Sequence of chain 2.A:
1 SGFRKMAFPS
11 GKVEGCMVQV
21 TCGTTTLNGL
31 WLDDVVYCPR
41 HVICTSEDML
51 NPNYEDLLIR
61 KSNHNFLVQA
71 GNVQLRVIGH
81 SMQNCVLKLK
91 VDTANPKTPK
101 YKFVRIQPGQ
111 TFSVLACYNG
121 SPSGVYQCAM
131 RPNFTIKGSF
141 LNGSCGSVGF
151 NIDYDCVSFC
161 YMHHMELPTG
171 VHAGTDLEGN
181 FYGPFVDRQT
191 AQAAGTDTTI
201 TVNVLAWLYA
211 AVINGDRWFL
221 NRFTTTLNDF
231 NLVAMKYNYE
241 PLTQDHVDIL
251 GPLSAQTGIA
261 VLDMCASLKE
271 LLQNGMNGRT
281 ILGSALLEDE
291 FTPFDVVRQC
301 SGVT

A small-molecule ligand and the protein it binds are described below.
Small molecule (SMILES): Cc1ccncc1NC(=O)C1(c2cccc(Cl)c2)CC(=O)C1

Binding-site contacts:
Ligand atom C14 contacts residue ARG188 of chain 2.A at 3.6 Å.
Ligand atom CL contacts residue MET165 of chain 2.A at 3.8 Å.
Ligand atom N contacts residue PHE140 of chain 2.A at 3.8 Å.
Ligand atom C9 contacts residue ASN142 of chain 2.A at 3.6 Å.
Ligand atom C3 contacts residue PHE140 of chain 2.A at 3.3 Å (hydrophobic).
Ligand atom C16 contacts residue MET165 of chain 2.A at 3.7 Å (hydrophobic).
Ligand atom C2 contacts residue ASN142 of chain 2.A at 3.7 Å.
Ligand atom C14 contacts residue MET165 of chain 2.A at 3.8 Å (hydrophobic).
Ligand atom C4 contacts residue MET165 of chain 2.A at 3.9 Å (hydrophobic).
Ligand atom CL contacts residue HIS164 of chain 2.A at 3.7 Å.
Ligand atom CL contacts residue ASP187 of chain 2.A at 3.2 Å.
Ligand atom C15 contacts residue MET49 of chain 2.A at 3.5 Å (hydrophobic).
Ligand atom C4 contacts residue HIS163 of chain 2.A at 3.3 Å.
Ligand atom C13 contacts residue ARG188 of chain 2.A at 3.7 Å.
Ligand atom C4 contacts residue CYS145 of chain 2.A at 3.7 Å (hydrophobic).
Ligand atom C3 contacts residue LEU141 of chain 2.A at 3.8 Å (hydrophobic).
Ligand atom N contacts residue SER144 of chain 2.A at 3.9 Å.
Ligand atom C3 contacts residue GLU166 of chain 2.A at 3.7 Å.
Ligand atom C16 contacts residue HIS164 of chain 2.A at 3.4 Å.
Ligand atom C contacts residue ASN142 of chain 2.A at 3.7 Å.
Ligand atom O contacts residue MET165 of chain 2.A at 3.4 Å.
Ligand atom N contacts residue HIS163 of chain 2.A at 2.7 Å (h-bond).
Ligand atom O contacts residue GLU166 of chain 2.A at 3.1 Å (salt-bridge).
Ligand atom C1 contacts residue GLU166 of chain 2.A at 3.8 Å.
Ligand atom CL contacts residue HIS41 of chain 2.A at 3.2 Å.
Ligand atom C contacts residue GLU166 of chain 2.A at 3.7 Å.
Ligand atom C4 contacts residue GLU166 of chain 2.A at 3.7 Å.
Ligand atom C15 contacts residue HIS164 of chain 2.A at 3.9 Å.
Ligand atom C15 contacts residue MET165 of chain 2.A at 3.5 Å (hydrophobic).
Ligand atom C13 contacts residue GLN189 of chain 2.A at 3.6 Å.
Ligand atom CL contacts residue MET49 of chain 2.A at 3.9 Å.
Ligand atom C3 contacts residue HIS163 of chain 2.A at 3.8 Å.
Ligand atom N contacts residue GLU166 of chain 2.A at 3.8 Å.
Ligand atom C1 contacts residue ASN142 of chain 2.A at 3.9 Å.
Ligand atom C14 contacts residue MET49 of chain 2.A at 3.4 Å (hydrophobic).
Ligand atom N1 contacts residue CYS145 of chain 2.A at 3.7 Å.
Ligand atom C2 contacts residue PHE140 of chain 2.A at 3.7 Å (hydrophobic).
Ligand atom O1 contacts residue ASN142 of chain 2.A at 2.8 Å (h-bond).
Ligand atom C2 contacts residue GLU166 of chain 2.A at 3.4 Å.
Ligand atom C2 contacts residue LEU141 of chain 2.A at 3.5 Å (hydrophobic).

Sequence of chain 1.A:
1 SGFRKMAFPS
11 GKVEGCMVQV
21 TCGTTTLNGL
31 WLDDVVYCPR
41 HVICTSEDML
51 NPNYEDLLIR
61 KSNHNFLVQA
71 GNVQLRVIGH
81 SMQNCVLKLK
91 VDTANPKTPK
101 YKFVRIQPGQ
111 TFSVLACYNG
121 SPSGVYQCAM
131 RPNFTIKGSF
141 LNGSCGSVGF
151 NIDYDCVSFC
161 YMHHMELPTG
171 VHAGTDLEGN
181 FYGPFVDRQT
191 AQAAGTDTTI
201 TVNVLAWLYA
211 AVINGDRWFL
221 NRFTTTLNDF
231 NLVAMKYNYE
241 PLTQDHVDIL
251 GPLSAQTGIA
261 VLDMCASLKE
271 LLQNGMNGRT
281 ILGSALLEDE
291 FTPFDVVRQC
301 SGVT